Sequence of chain 1.B:
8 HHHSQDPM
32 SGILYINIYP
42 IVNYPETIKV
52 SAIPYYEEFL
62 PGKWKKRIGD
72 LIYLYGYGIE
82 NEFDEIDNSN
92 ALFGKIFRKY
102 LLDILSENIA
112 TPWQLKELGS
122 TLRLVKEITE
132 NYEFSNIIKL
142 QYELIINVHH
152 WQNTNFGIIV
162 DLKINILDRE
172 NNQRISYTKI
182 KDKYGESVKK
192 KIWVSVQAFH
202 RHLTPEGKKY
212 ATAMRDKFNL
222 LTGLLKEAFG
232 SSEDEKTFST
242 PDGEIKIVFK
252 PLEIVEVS

Binding-site contacts:
Ligand atom N6 contacts residue LYS117 of chain 1.B at 3.2 Å (salt-bridge).
Ligand atom N3 contacts residue ARG397 of chain 1.A at 3.1 Å (salt-bridge).
Ligand atom C5' contacts residue ARG394 of chain 1.A at 3.3 Å.
Ligand atom N3 contacts residue ARG124 of chain 1.B at 3.4 Å (salt-bridge).
Ligand atom O5' contacts residue TYR137 of chain 1.A at 3.2 Å (h-bond).
Ligand atom N3 contacts residue ARG124 of chain 1.B at 3.0 Å (salt-bridge).
Ligand atom O2 contacts residue ARG124 of chain 1.B at 3.1 Å (salt-bridge).
Ligand atom OP2 contacts residue ASN400 of chain 1.A at 3.0 Å (h-bond).
Ligand atom N1 contacts residue THR134 of chain 1.A at 3.0 Å (h-bond).
Ligand atom OP1 contacts residue ASN392 of chain 1.A at 3.1 Å (h-bond).
Ligand atom N4 contacts residue ARG399 of chain 1.A at 3.1 Å (salt-bridge).
Ligand atom N6 contacts residue TYR132 of chain 1.A at 3.2 Å (h-bond).
Ligand atom OP2 contacts residue ARG394 of chain 1.A at 3.3 Å (salt-bridge).
Ligand atom OP1 contacts residue MG1 of chain 1.E at 2.6 Å.
Ligand atom O4' contacts residue TYR137 of chain 1.A at 3.1 Å.
Ligand atom O2 contacts residue ASN169 of chain 1.A at 2.8 Å (h-bond).
Ligand atom OP2 contacts residue GLN151 of chain 1.A at 3.2 Å (h-bond).
Ligand atom OP1 contacts residue LEU441 of chain 1.A at 3.0 Å (h-bond).
Ligand atom OP2 contacts residue LYS177 of chain 1.A at 3.2 Å (salt-bridge).
Ligand atom C2 contacts residue ARG399 of chain 1.A at 3.3 Å.
Ligand atom P contacts residue MG1 of chain 1.E at 2.9 Å.
Ligand atom OP1 contacts residue ARG394 of chain 1.A at 3.0 Å (salt-bridge).
Ligand atom O3' contacts residue GLN173 of chain 1.A at 2.9 Å (h-bond).
Ligand atom OP3 contacts residue GLN151 of chain 1.A at 2.9 Å (h-bond).
Ligand atom OP1 contacts residue MG1 of chain 1.E at 2.2 Å.
Ligand atom OP2 contacts residue ARG399 of chain 1.A at 3.1 Å (salt-bridge).
Ligand atom C6 contacts residue TYR132 of chain 1.A at 3.2 Å (hydrophobic).
Ligand atom O4 contacts residue ARG161 of chain 1.A at 3.0 Å (salt-bridge).
Ligand atom OP2 contacts residue PHE152 of chain 1.A at 3.0 Å (h-bond).
Ligand atom OP1 contacts residue GLN173 of chain 1.A at 3.0 Å (h-bond).
Ligand atom OP2 contacts residue TYR166 of chain 1.A at 2.5 Å (h-bond).
Ligand atom N4 contacts residue ASN166 of chain 1.B at 3.2 Å (h-bond).
Ligand atom OP3 contacts residue GLN173 of chain 1.A at 3.0 Å (h-bond).
Ligand atom OP3 contacts residue MG1 of chain 1.E at 2.2 Å.
Ligand atom OP1 contacts residue TYR137 of chain 1.A at 3.0 Å (h-bond).
Ligand atom O4' contacts residue LYS164 of chain 1.B at 2.7 Å (salt-bridge).
Ligand atom N6 contacts residue ARG175 of chain 1.B at 3.1 Å (salt-bridge).
Ligand atom OP2 contacts residue LYS141 of chain 1.A at 3.1 Å (salt-bridge).
Ligand atom OP2 contacts residue ARG154 of chain 1.A at 2.9 Å (salt-bridge).
Ligand atom N4 contacts residue GLU144 of chain 1.B at 3.0 Å (salt-bridge).

Sequence of chain 1.A:
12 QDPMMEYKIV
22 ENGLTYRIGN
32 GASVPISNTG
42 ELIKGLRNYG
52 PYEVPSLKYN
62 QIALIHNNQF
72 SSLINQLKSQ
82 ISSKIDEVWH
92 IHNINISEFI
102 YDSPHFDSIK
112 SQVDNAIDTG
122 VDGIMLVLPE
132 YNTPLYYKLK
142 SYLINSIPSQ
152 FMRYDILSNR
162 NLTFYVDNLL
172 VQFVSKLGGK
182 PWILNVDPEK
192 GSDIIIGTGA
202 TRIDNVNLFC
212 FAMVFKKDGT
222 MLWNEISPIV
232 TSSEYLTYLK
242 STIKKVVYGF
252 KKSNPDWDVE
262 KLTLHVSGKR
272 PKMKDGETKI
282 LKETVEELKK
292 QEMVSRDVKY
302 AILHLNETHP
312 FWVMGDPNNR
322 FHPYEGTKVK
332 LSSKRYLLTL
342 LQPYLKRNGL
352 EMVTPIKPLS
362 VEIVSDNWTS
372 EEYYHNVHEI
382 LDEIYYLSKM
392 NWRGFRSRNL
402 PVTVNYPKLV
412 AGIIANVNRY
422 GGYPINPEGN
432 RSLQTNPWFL

The small molecule below binds the protein below.
Small molecule (SMILES): Cc1cn([C@H]2C[C@H](O[P](=O)(O)OC[C@H]3O[C@@H](n4ccc(N)nc4=O)C[C@@H]3O[P](=O)(O)OC[C@H]3O[C@@H](n4cnc5c(=O)nc(N)[nH]c54)C[C@@H]3O[P](=O)(O)OC[C@H]3O[C@@H](n4cnc5c(N)ncnc54)C[C@@H]3O[P](=O)(O)OC[C@H]3O[C@@H](n4ccc(N)nc4=O)C[C@@H]3O[P](=O)(O)OC[C@H]3O[C@@H](n4ccc(N)nc4=O)C[C@@H]3O[P](=O)(O)OC[C@H]3O[C@@H](n4cnc5c(N)ncnc54)C[C@@H]3O)[C@@H](CO[P](=O)(O)O[C@H]3C[C@H](n4cnc5c(N)ncnc54)O[C@@H]3COP(=O)(O)O)O2)c(=O)[nH]c1=O